Binding-site contacts:
Ligand atom C1 contacts residue ASN91 of chain 1.B at 1.4 Å.
Ligand atom C7 contacts residue ASN91 of chain 1.B at 3.5 Å.
Ligand atom C8 contacts residue GLY90 of chain 1.B at 3.9 Å.
Ligand atom O7 contacts residue GLY90 of chain 1.B at 4.4 Å.
Ligand atom C4 contacts residue ASN91 of chain 1.B at 4.3 Å.
Ligand atom O5 contacts residue ASN91 of chain 1.B at 2.4 Å (h-bond).
Ligand atom C3 contacts residue ASN91 of chain 1.B at 3.8 Å.
Ligand atom O7 contacts residue ASN91 of chain 1.B at 3.7 Å.
Ligand atom C5 contacts residue ASN91 of chain 1.B at 3.7 Å.
Ligand atom N2 contacts residue ASN91 of chain 1.B at 2.9 Å (h-bond).
Ligand atom C2 contacts residue ASN91 of chain 1.B at 2.5 Å.
Ligand atom C7 contacts residue GLY90 of chain 1.B at 4.4 Å.

A protein and the small-molecule ligand that binds it are described below.
Small molecule (SMILES): CC(=O)N[C@@H]1[C@@H](O)[C@H](O)[C@@H](CO)O[C@H]1O

Sequence of chain 1.B:
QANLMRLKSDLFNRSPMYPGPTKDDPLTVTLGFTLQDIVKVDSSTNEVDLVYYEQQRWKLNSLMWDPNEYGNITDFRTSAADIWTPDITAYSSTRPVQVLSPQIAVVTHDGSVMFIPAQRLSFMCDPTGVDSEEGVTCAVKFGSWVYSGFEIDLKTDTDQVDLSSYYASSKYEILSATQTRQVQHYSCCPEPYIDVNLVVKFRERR